The protein below binds the small molecule below.
Small molecule (SMILES): CC(=O)N[C@@H]1[C@@H](O)[C@H](O)[C@@H](CO)O[C@H]1O

Binding-site contacts:
Ligand atom O5 contacts residue ASN257 of chain 1.A at 2.5 Å (h-bond).
Ligand atom C3 contacts residue ASN257 of chain 1.A at 3.8 Å.
Ligand atom O7 contacts residue ASN257 of chain 1.A at 3.4 Å (h-bond).
Ligand atom C7 contacts residue ASP260 of chain 1.A at 4.4 Å.
Ligand atom O5 contacts residue ASP260 of chain 1.A at 4.3 Å.
Ligand atom C5 contacts residue ASN257 of chain 1.A at 3.7 Å.
Ligand atom C1 contacts residue ASN257 of chain 1.A at 1.4 Å.
Ligand atom C7 contacts residue ASN257 of chain 1.A at 3.3 Å.
Ligand atom N2 contacts residue ASN257 of chain 1.A at 2.8 Å (h-bond).
Ligand atom O7 contacts residue ASP260 of chain 1.A at 3.2 Å (salt-bridge).
Ligand atom C8 contacts residue HIS367 of chain 1.A at 3.5 Å.
Ligand atom C4 contacts residue ASN257 of chain 1.A at 4.3 Å.
Ligand atom O6 contacts residue THR259 of chain 1.A at 3.6 Å.
Ligand atom O5 contacts residue THR259 of chain 1.A at 4.1 Å.
Ligand atom C2 contacts residue ASN257 of chain 1.A at 2.4 Å.
Ligand atom N2 contacts residue LYS378 of chain 1.A at 3.8 Å.
Ligand atom C8 contacts residue LYS378 of chain 1.A at 3.2 Å.
Ligand atom C8 contacts residue ASN257 of chain 1.A at 4.4 Å.
Ligand atom C7 contacts residue LYS378 of chain 1.A at 4.1 Å.
Ligand atom C6 contacts residue THR259 of chain 1.A at 3.7 Å.

Sequence of chain 1.A:
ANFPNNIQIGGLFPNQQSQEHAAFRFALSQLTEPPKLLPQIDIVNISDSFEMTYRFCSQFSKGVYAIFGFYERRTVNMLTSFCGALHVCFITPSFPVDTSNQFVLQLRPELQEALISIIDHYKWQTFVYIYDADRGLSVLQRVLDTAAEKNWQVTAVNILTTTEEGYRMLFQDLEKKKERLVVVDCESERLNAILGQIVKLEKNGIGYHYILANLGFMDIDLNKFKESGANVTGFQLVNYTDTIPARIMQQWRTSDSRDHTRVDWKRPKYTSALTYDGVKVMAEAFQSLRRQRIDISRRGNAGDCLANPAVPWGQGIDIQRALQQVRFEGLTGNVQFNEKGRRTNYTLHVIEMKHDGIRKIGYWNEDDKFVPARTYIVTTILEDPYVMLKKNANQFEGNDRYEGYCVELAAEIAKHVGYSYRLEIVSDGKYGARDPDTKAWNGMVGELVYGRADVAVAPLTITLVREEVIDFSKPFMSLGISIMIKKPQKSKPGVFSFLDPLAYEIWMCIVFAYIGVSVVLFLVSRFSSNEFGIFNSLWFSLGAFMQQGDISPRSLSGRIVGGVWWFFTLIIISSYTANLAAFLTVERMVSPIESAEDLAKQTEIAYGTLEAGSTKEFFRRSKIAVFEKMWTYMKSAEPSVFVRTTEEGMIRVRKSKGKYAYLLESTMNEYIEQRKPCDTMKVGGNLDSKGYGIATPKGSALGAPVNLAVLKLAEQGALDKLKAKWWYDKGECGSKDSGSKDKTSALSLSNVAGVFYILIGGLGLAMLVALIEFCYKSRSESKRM